Binding-site contacts:
Ligand atom O6 contacts residue PHE108 of chain 1.C at 3.9 Å.
Ligand atom C2 contacts residue HIS104 of chain 1.C at 4.2 Å.
Ligand atom C3 contacts residue ASN28 of chain 1.A at 4.0 Å.
Ligand atom C2 contacts residue GLY109 of chain 1.C at 4.2 Å.
Ligand atom O5 contacts residue THR106 of chain 1.C at 4.5 Å.
Ligand atom O5 contacts residue PHE108 of chain 1.C at 3.3 Å.
Ligand atom C5 contacts residue PHE108 of chain 1.C at 4.5 Å (hydrophobic).
Ligand atom C7 contacts residue ASN28 of chain 1.A at 4.0 Å.
Ligand atom O6 contacts residue HIS104 of chain 1.C at 3.6 Å.
Ligand atom O5 contacts residue GLY109 of chain 1.C at 3.6 Å (h-bond).
Ligand atom O7 contacts residue ASN28 of chain 1.A at 4.5 Å.
Ligand atom C1 contacts residue GLY109 of chain 1.C at 3.9 Å.
Ligand atom O5 contacts residue ASN28 of chain 1.A at 2.6 Å (h-bond).
Ligand atom C8 contacts residue THR14 of chain 1.A at 4.3 Å.
Ligand atom C6 contacts residue SER53 of chain 1.D at 4.5 Å.
Ligand atom N2 contacts residue ASN28 of chain 1.A at 3.1 Å (h-bond).
Ligand atom O2 contacts residue HIS104 of chain 1.C at 3.1 Å (h-bond).
Ligand atom C5 contacts residue ASN28 of chain 1.A at 3.8 Å.
Ligand atom C1 contacts residue PHE108 of chain 1.C at 3.9 Å (hydrophobic).
Ligand atom C1 contacts residue ASN28 of chain 1.A at 1.5 Å.
Ligand atom C2 contacts residue ASN28 of chain 1.A at 2.6 Å.
Ligand atom C4 contacts residue GLN1 of chain 1.C at 4.2 Å.
Ligand atom O7 contacts residue GLY109 of chain 1.C at 4.4 Å.
Ligand atom C6 contacts residue PHE108 of chain 1.C at 4.2 Å (hydrophobic).
Ligand atom O4 contacts residue GLN1 of chain 1.C at 2.8 Å (h-bond).
Ligand atom C8 contacts residue VAL27 of chain 1.A at 4.2 Å (hydrophobic).
Ligand atom C6 contacts residue THR106 of chain 1.C at 3.8 Å.
Ligand atom C4 contacts residue THR106 of chain 1.C at 4.3 Å.
Ligand atom O4 contacts residue HIS104 of chain 1.C at 4.2 Å.

Sequence of chain 1.A:
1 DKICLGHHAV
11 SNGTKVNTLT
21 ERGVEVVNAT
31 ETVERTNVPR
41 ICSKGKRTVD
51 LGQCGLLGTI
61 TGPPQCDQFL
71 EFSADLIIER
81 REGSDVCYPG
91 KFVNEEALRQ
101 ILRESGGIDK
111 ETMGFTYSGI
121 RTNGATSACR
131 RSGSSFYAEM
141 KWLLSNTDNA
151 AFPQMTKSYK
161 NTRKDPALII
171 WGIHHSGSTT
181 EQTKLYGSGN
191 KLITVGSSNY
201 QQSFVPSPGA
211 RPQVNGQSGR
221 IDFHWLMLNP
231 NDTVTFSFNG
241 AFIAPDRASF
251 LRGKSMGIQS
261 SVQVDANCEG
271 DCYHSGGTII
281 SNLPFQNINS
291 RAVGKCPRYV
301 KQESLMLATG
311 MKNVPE

Sequence of chain 1.C:
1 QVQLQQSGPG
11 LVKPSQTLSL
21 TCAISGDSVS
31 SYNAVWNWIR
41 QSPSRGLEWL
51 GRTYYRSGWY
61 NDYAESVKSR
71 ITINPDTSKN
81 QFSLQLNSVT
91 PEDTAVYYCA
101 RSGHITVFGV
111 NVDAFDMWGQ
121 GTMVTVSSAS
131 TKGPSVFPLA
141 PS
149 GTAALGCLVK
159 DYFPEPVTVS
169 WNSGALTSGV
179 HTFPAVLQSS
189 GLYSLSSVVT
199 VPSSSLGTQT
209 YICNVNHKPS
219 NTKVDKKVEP

Sequence of chain 1.D:
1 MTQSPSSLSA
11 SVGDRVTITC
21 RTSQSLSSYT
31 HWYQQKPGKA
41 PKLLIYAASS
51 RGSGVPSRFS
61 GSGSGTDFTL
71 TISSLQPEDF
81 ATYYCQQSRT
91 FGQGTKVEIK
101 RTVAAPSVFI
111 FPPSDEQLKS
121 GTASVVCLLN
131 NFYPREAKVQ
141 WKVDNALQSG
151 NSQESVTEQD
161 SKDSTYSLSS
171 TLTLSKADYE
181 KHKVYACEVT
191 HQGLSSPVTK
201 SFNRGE

The small molecule below binds the protein below.
Small molecule (SMILES): CC(=O)N[C@H]1[C@H](O[C@H]2[C@H](O)[C@@H](NC(C)=O)CO[C@@H]2CO)O[C@H](CO)[C@@H](O[C@@H]2O[C@H](CO)[C@@H](O)[C@H](O[C@H]3O[C@H](CO)[C@@H](O)[C@H](O)[C@@H]3O)[C@@H]2O)[C@@H]1O